Binding-site contacts:
Ligand atom C1 contacts residue GLU385 of chain 1.A at 3.2 Å.
Ligand atom C5 contacts residue TRP432 of chain 1.A at 3.8 Å (hydrophobic).
Ligand atom O2 contacts residue GLU385 of chain 1.A at 2.8 Å (salt-bridge).
Ligand atom O3P contacts residue ASN442 of chain 1.A at 3.7 Å.
Ligand atom C2 contacts residue TRP132 of chain 1.A at 3.8 Å (hydrophobic).
Ligand atom O4 contacts residue TRP440 of chain 1.A at 3.0 Å (h-bond).
Ligand atom O3 contacts residue TRP432 of chain 1.A at 3.6 Å.
Ligand atom C3 contacts residue TRP432 of chain 1.A at 3.6 Å (hydrophobic).
Ligand atom C6 contacts residue TRP432 of chain 1.A at 3.8 Å (hydrophobic).
Ligand atom C3 contacts residue GLU385 of chain 1.A at 3.6 Å.
Ligand atom O2P contacts residue SER439 of chain 1.A at 3.6 Å (h-bond).
Ligand atom O3P contacts residue TRP359 of chain 1.A at 3.7 Å.
Ligand atom O3P contacts residue LYS446 of chain 1.A at 2.7 Å (salt-bridge).
Ligand atom C3 contacts residue HIS131 of chain 1.A at 3.8 Å.
Ligand atom O2P contacts residue ASN442 of chain 1.A at 3.2 Å (h-bond).
Ligand atom C5 contacts residue TYR308 of chain 1.A at 3.5 Å (hydrophobic).
Ligand atom O3 contacts residue GLN30 of chain 1.A at 2.6 Å (h-bond).
Ligand atom O2 contacts residue ASN176 of chain 1.A at 3.0 Å (h-bond).
Ligand atom C2 contacts residue GLU385 of chain 1.A at 3.5 Å.
Ligand atom O1 contacts residue GLU177 of chain 1.A at 2.3 Å (salt-bridge).
Ligand atom C5 contacts residue GLU385 of chain 1.A at 3.8 Å.
Ligand atom O2 contacts residue ASN306 of chain 1.A at 3.9 Å.
Ligand atom O3 contacts residue TRP440 of chain 1.A at 2.8 Å (h-bond).
Ligand atom C6 contacts residue TYR448 of chain 1.A at 3.4 Å (hydrophobic).
Ligand atom C2 contacts residue GLU177 of chain 1.A at 3.6 Å.
Ligand atom O2 contacts residue GLU177 of chain 1.A at 3.3 Å.
Ligand atom O4 contacts residue GLN30 of chain 1.A at 3.6 Å (h-bond).
Ligand atom P contacts residue SER439 of chain 1.A at 3.5 Å.
Ligand atom O3 contacts residue HIS131 of chain 1.A at 3.0 Å (h-bond).
Ligand atom O3P contacts residue TYR448 of chain 1.A at 2.6 Å (h-bond).
Ligand atom C4 contacts residue TRP432 of chain 1.A at 3.5 Å (hydrophobic).
Ligand atom P contacts residue TYR448 of chain 1.A at 3.6 Å.
Ligand atom C1 contacts residue GLU177 of chain 1.A at 3.2 Å.
Ligand atom O6 contacts residue TRP359 of chain 1.A at 3.4 Å.
Ligand atom O2 contacts residue HIS131 of chain 1.A at 3.3 Å (h-bond).
Ligand atom P contacts residue ASN442 of chain 1.A at 3.9 Å.
Ligand atom C3 contacts residue GLN30 of chain 1.A at 3.8 Å.
Ligand atom O1P contacts residue SER439 of chain 1.A at 2.7 Å (h-bond).
Ligand atom O6 contacts residue TYR448 of chain 1.A at 3.5 Å (h-bond).
Ligand atom O3P contacts residue SER439 of chain 1.A at 3.7 Å.

Sequence of chain 1.A:
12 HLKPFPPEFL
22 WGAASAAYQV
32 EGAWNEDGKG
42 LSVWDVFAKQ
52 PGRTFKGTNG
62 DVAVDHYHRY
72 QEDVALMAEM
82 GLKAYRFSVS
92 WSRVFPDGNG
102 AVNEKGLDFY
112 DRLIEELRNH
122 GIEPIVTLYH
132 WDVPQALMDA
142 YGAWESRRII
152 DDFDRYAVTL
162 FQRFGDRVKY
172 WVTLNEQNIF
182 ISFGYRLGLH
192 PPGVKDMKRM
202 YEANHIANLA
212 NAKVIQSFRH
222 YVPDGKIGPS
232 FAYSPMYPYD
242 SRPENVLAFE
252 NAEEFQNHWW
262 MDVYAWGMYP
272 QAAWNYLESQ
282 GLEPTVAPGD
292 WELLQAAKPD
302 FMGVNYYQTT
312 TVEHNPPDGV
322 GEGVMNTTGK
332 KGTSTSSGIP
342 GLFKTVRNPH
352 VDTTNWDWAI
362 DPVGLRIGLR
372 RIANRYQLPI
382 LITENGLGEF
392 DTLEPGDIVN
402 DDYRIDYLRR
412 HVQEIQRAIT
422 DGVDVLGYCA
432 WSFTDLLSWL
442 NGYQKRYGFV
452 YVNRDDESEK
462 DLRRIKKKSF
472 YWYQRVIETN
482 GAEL

A protein and the small-molecule ligand that binds it are described below.
Small molecule (SMILES): O=P(O)(O)OC[C@H]1O[C@@H](O)[C@H](O)[C@@H](O)[C@H]1O